Binding-site contacts:
Ligand atom O2 contacts residue MET100 of chain 1.A at 3.7 Å.
Ligand atom CL contacts residue PHE140 of chain 1.A at 3.3 Å.
Ligand atom C4 contacts residue ALA57 of chain 1.A at 3.7 Å (hydrophobic).
Ligand atom C2 contacts residue ILE98 of chain 1.A at 3.6 Å (hydrophobic).
Ligand atom C12 contacts residue THR186 of chain 1.A at 3.7 Å.
Ligand atom C11 contacts residue ASN53 of chain 1.A at 3.8 Å.
Ligand atom CL contacts residue ASN53 of chain 1.A at 3.9 Å.
Ligand atom C10 contacts residue ASN53 of chain 1.A at 4.1 Å.
Ligand atom C13 contacts residue ASP95 of chain 1.A at 3.3 Å.
Ligand atom O3 contacts residue ASN53 of chain 1.A at 4.1 Å.
Ligand atom C9 contacts residue MET100 of chain 1.A at 3.7 Å (hydrophobic).
Ligand atom O3 contacts residue ASP95 of chain 1.A at 2.5 Å (salt-bridge).
Ligand atom C5 contacts residue ASN53 of chain 1.A at 3.9 Å.
Ligand atom O2 contacts residue THR186 of chain 1.A at 2.7 Å (h-bond).
Ligand atom C2 contacts residue LYS60 of chain 1.A at 4.2 Å.
Ligand atom C1 contacts residue LYS60 of chain 1.A at 4.0 Å.
Ligand atom C7 contacts residue MET100 of chain 1.A at 4.0 Å (hydrophobic).
Ligand atom C3 contacts residue MET100 of chain 1.A at 3.7 Å (hydrophobic).
Ligand atom C7 contacts residue ALA57 of chain 1.A at 3.7 Å (hydrophobic).
Ligand atom C12 contacts residue ASP95 of chain 1.A at 3.4 Å.
Ligand atom C3 contacts residue GLY99 of chain 1.A at 3.6 Å.
Ligand atom O3 contacts residue ALA57 of chain 1.A at 3.2 Å.
Ligand atom C11 contacts residue THR186 of chain 1.A at 4.0 Å.
Ligand atom O3 contacts residue SER54 of chain 1.A at 3.8 Å.
Ligand atom O3 contacts residue THR186 of chain 1.A at 3.5 Å.
Ligand atom O1 contacts residue LYS60 of chain 1.A at 2.8 Å (salt-bridge).
Ligand atom C3 contacts residue ALA57 of chain 1.A at 4.1 Å (hydrophobic).
Ligand atom CL contacts residue LEU109 of chain 1.A at 4.0 Å.
Ligand atom C7 contacts residue THR186 of chain 1.A at 3.6 Å.
Ligand atom C3 contacts residue ILE98 of chain 1.A at 3.7 Å (hydrophobic).
Ligand atom C4 contacts residue MET100 of chain 1.A at 4.1 Å (hydrophobic).
Ligand atom C5 contacts residue ALA57 of chain 1.A at 3.8 Å (hydrophobic).
Ligand atom C8 contacts residue THR186 of chain 1.A at 3.6 Å.
Ligand atom C13 contacts residue THR186 of chain 1.A at 3.5 Å.
Ligand atom O2 contacts residue GLY99 of chain 1.A at 3.6 Å.
Ligand atom C11 contacts residue VAL188 of chain 1.A at 3.8 Å (hydrophobic).
Ligand atom C8 contacts residue MET100 of chain 1.A at 4.0 Å (hydrophobic).
Ligand atom O2 contacts residue ALA57 of chain 1.A at 3.9 Å.
Ligand atom C12 contacts residue SER54 of chain 1.A at 3.9 Å.
Ligand atom C12 contacts residue ASN53 of chain 1.A at 4.1 Å.

Sequence of chain 1.A:
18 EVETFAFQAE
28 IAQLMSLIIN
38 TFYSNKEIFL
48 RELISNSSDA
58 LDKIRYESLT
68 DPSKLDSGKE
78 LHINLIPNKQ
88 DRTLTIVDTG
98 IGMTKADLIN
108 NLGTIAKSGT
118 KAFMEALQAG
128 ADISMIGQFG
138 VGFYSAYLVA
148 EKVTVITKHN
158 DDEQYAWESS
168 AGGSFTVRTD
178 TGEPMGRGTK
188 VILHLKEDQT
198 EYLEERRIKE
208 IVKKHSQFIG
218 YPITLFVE

This protein binds this small molecule.
Small molecule (SMILES): O=C(c1ccc(O)cc1)c1cc(Cl)ccc1O